Sequence of chain 1.F:
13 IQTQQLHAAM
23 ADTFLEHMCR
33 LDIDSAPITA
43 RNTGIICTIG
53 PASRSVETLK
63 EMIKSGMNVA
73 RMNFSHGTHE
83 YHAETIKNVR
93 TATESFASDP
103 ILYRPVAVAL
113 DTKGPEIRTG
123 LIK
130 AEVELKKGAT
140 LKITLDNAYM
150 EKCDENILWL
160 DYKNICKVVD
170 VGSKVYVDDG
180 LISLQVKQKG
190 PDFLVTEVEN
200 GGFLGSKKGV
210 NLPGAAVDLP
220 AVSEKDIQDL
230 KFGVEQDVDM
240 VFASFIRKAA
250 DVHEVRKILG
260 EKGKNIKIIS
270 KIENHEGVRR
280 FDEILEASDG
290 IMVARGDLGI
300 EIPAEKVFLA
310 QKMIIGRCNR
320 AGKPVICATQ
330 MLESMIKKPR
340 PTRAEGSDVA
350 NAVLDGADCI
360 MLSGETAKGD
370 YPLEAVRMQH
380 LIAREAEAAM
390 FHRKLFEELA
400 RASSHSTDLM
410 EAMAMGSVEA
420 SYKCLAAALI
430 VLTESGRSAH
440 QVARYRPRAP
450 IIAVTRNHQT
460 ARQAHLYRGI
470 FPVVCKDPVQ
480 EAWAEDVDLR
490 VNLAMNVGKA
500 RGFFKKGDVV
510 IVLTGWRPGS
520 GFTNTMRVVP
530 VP

Binding-site contacts:
Ligand atom OAB contacts residue MN1 of chain 1.KB at 2.2 Å.
Ligand atom OAF contacts residue ARG73 of chain 1.F at 3.8 Å.
Ligand atom OAE contacts residue K1 of chain 1.LB at 3.2 Å.
Ligand atom CAI contacts residue GLY295 of chain 1.F at 3.6 Å.
Ligand atom CAG contacts residue ADP1 of chain 1.HB at 3.2 Å.
Ligand atom OAD contacts residue ARG294 of chain 1.F at 3.2 Å (salt-bridge).
Ligand atom OAD contacts residue ALA293 of chain 1.F at 3.0 Å.
Ligand atom OAB contacts residue GLY295 of chain 1.F at 3.6 Å.
Ligand atom OAE contacts residue ASP113 of chain 1.F at 3.6 Å.
Ligand atom PAJ contacts residue ADP1 of chain 1.HB at 3.4 Å.
Ligand atom CAI contacts residue ALA293 of chain 1.F at 3.8 Å (hydrophobic).
Ligand atom OAE contacts residue ARG73 of chain 1.F at 3.2 Å (salt-bridge).
Ligand atom PAJ contacts residue LYS270 of chain 1.F at 3.9 Å.
Ligand atom OAF contacts residue ADP1 of chain 1.HB at 2.8 Å (h-bond).
Ligand atom OAC contacts residue ASP296 of chain 1.F at 3.0 Å (salt-bridge).
Ligand atom CAI contacts residue MN1 of chain 1.KB at 3.1 Å.
Ligand atom OAE contacts residue LYS270 of chain 1.F at 2.4 Å (salt-bridge).
Ligand atom CAI contacts residue ASP296 of chain 1.F at 3.8 Å.
Ligand atom OAD contacts residue ASP296 of chain 1.F at 3.9 Å.
Ligand atom OAD contacts residue GLY295 of chain 1.F at 2.8 Å (h-bond).
Ligand atom PAJ contacts residue K1 of chain 1.LB at 3.9 Å.
Ligand atom OAF contacts residue K1 of chain 1.LB at 3.4 Å.
Ligand atom OAB contacts residue GLU272 of chain 1.F at 3.1 Å (salt-bridge).
Ligand atom OAB contacts residue ASP296 of chain 1.F at 2.9 Å (salt-bridge).
Ligand atom OAC contacts residue ADP1 of chain 1.HB at 3.7 Å.
Ligand atom OAB contacts residue ALA293 of chain 1.F at 3.8 Å.
Ligand atom CAA contacts residue THR328 of chain 1.F at 3.5 Å.
Ligand atom OAE contacts residue MN1 of chain 1.KB at 3.5 Å.
Ligand atom PAJ contacts residue ARG73 of chain 1.F at 3.9 Å.
Ligand atom CAI contacts residue GLU272 of chain 1.F at 4.0 Å.
Ligand atom CAG contacts residue MN1 of chain 1.JB at 3.9 Å.
Ligand atom OAC contacts residue MN1 of chain 1.KB at 2.2 Å.
Ligand atom CAA contacts residue LYS270 of chain 1.F at 3.9 Å.
Ligand atom OAD contacts residue THR328 of chain 1.F at 2.6 Å (h-bond).
Ligand atom OAF contacts residue ASN75 of chain 1.F at 3.0 Å (h-bond).
Ligand atom CAH contacts residue MN1 of chain 1.KB at 3.4 Å.
Ligand atom CAG contacts residue MN1 of chain 1.KB at 3.7 Å.
Ligand atom PAJ contacts residue MN1 of chain 1.KB at 3.2 Å.
Ligand atom CAI contacts residue THR328 of chain 1.F at 3.5 Å.
Ligand atom CAH contacts residue THR328 of chain 1.F at 3.6 Å.

The small molecule below binds the protein below.
Small molecule (SMILES): C/C(=C\P(=O)(O)O)C(=O)O